The small molecule below binds the protein below.
Small molecule (SMILES): Nc1ccn([C@@H]2O[C@H](CO[P](=O)(O)O[C@H]3[C@@H](O)[C@H](n4ccc(N)nc4=O)O[C@@H]3CO[P](=O)(O)O[C@H]3[C@@H](O)[C@H](n4ccc(N)nc4=O)O[C@@H]3CO[P](=O)(O)O[C@H]3[C@@H](O)[C@H](n4cnc5c(N)ncnc54)O[C@@H]3CO[P](=O)(O)O[C@H]3[C@@H](O)[C@H](n4ccc(=O)[nH]c4=O)O[C@@H]3CO[P](=O)(O)O[C@H]3[C@@H](O)[C@H](n4ccc(N)nc4=O)O[C@@H]3CO[P](=O)(O)O[C@H]3[C@@H](O)[C@H](n4ccc(N)nc4=O)O[C@@H]3CO[P](=O)(O)O[C@H]3[C@@H](O)[C@H](n4cnc5c(=O)nc(N)[nH]c54)O[C@@H]3CO)[C@@H](O)[C@H]2O)c(=O)n1

Sequence of chain 1.E:
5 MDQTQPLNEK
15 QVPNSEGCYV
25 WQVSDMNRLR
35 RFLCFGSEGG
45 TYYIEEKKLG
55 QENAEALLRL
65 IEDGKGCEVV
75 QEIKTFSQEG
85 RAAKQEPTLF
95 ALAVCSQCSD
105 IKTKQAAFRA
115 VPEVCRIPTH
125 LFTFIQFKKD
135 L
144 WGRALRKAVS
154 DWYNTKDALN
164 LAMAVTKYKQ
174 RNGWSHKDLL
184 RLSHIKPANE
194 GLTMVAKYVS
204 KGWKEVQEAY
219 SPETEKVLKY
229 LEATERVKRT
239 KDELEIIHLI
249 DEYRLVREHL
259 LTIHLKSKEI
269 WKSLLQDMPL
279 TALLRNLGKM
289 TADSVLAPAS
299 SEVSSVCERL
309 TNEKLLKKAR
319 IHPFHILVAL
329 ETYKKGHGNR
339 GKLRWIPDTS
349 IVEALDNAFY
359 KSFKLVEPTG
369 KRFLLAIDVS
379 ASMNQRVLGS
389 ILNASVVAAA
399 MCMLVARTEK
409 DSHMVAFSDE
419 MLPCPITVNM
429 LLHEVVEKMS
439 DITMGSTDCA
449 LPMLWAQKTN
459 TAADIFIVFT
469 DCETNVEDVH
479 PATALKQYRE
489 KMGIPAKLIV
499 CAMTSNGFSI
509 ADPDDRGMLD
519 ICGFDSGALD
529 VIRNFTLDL

Binding-site contacts:
Ligand atom OP1 contacts residue GLN173 of chain 1.E at 4.0 Å.
Ligand atom P contacts residue ASN175 of chain 1.E at 4.5 Å.
Ligand atom C5' contacts residue LEU259 of chain 1.E at 3.7 Å (hydrophobic).
Ligand atom O5' contacts residue ARG174 of chain 1.E at 4.5 Å.
Ligand atom C3' contacts residue LYS236 of chain 1.E at 4.3 Å.
Ligand atom O5' contacts residue GLN173 of chain 1.E at 4.5 Å.
Ligand atom O6 contacts residue LYS340 of chain 1.E at 4.1 Å.
Ligand atom OP1 contacts residue ARG237 of chain 1.E at 3.1 Å (salt-bridge).
Ligand atom C4' contacts residue LEU259 of chain 1.E at 3.4 Å (hydrophobic).
Ligand atom P contacts residue GLN173 of chain 1.E at 3.4 Å.
Ligand atom C5' contacts residue ARG174 of chain 1.E at 4.2 Å.
Ligand atom C1' contacts residue THR260 of chain 1.E at 4.3 Å.
Ligand atom O2' contacts residue LEU258 of chain 1.E at 4.2 Å.
Ligand atom O3' contacts residue GLN173 of chain 1.E at 4.2 Å.
Ligand atom O2' contacts residue THR260 of chain 1.E at 4.4 Å.
Ligand atom O3' contacts residue ARG174 of chain 1.E at 4.0 Å.
Ligand atom O5' contacts residue LYS236 of chain 1.E at 4.0 Å.
Ligand atom OP1 contacts residue LYS172 of chain 1.E at 3.4 Å.
Ligand atom OP1 contacts residue ARG174 of chain 1.E at 4.0 Å.
Ligand atom C2 contacts residue THR260 of chain 1.E at 3.9 Å.
Ligand atom C5' contacts residue GLN173 of chain 1.E at 3.6 Å.
Ligand atom N3 contacts residue THR260 of chain 1.E at 3.4 Å.
Ligand atom P contacts residue LYS236 of chain 1.E at 3.2 Å.
Ligand atom O3' contacts residue LYS236 of chain 1.E at 3.0 Å (salt-bridge).
Ligand atom O2' contacts residue LEU259 of chain 1.E at 4.0 Å.
Ligand atom C4 contacts residue THR260 of chain 1.E at 4.2 Å.
Ligand atom OP1 contacts residue GLN173 of chain 1.E at 3.5 Å (h-bond).
Ligand atom O4' contacts residue LEU259 of chain 1.E at 3.7 Å.
Ligand atom N2 contacts residue ARG338 of chain 1.E at 3.6 Å.
Ligand atom C4' contacts residue ARG174 of chain 1.E at 4.4 Å.
Ligand atom C5' contacts residue LYS236 of chain 1.E at 3.8 Å.
Ligand atom OP1 contacts residue ARG174 of chain 1.E at 3.8 Å.
Ligand atom OP2 contacts residue GLN173 of chain 1.E at 2.7 Å (h-bond).
Ligand atom OP1 contacts residue ASN175 of chain 1.E at 3.1 Å (h-bond).
Ligand atom OP1 contacts residue LYS172 of chain 1.E at 3.5 Å (salt-bridge).
Ligand atom C3' contacts residue GLN173 of chain 1.E at 4.5 Å.
Ligand atom OP1 contacts residue LYS236 of chain 1.E at 2.4 Å (salt-bridge).